Sequence of chain 1.A:
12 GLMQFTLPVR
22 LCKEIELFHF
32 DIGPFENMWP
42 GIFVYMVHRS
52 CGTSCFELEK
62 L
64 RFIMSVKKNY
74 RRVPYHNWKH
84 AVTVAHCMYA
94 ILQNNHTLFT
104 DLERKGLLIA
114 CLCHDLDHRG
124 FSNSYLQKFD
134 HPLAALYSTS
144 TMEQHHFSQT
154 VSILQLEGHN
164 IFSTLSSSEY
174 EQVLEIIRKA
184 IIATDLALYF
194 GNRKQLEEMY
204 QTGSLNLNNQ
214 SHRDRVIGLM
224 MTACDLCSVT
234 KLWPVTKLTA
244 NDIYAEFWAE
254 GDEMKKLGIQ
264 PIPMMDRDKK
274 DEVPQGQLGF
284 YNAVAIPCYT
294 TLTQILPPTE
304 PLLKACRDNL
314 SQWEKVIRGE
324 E

This protein binds this small molecule.
Small molecule (SMILES): OCc1ccn2nc(-c3ccccc3)nc2c1

Binding-site contacts:
Ligand atom C8 contacts residue GLN280 of chain 1.A at 4.3 Å.
Ligand atom N9 contacts residue GLN280 of chain 1.A at 3.1 Å (h-bond).
Ligand atom O17 contacts residue THR239 of chain 1.A at 2.7 Å (h-bond).
Ligand atom C16 contacts residue TYR247 of chain 1.A at 4.2 Å (hydrophobic).
Ligand atom C16 contacts residue PHE283 of chain 1.A at 3.4 Å (hydrophobic).
Ligand atom C10 contacts residue VAL232 of chain 1.A at 4.2 Å (hydrophobic).
Ligand atom N7 contacts residue PHE283 of chain 1.A at 3.6 Å.
Ligand atom C10 contacts residue ALA243 of chain 1.A at 3.8 Å (hydrophobic).
Ligand atom C10 contacts residue THR239 of chain 1.A at 3.6 Å.
Ligand atom C4 contacts residue VAL232 of chain 1.A at 4.1 Å (hydrophobic).
Ligand atom C10 contacts residue THR242 of chain 1.A at 4.0 Å.
Ligand atom C2 contacts residue VAL232 of chain 1.A at 3.9 Å (hydrophobic).
Ligand atom C15 contacts residue PHE283 of chain 1.A at 3.5 Å (hydrophobic).
Ligand atom N9 contacts residue PHE283 of chain 1.A at 4.0 Å.
Ligand atom C5 contacts residue GLN280 of chain 1.A at 3.9 Å.
Ligand atom C4 contacts residue ILE246 of chain 1.A at 3.8 Å (hydrophobic).
Ligand atom C13 contacts residue PHE250 of chain 1.A at 4.3 Å (hydrophobic).
Ligand atom C14 contacts residue PHE283 of chain 1.A at 3.7 Å (hydrophobic).
Ligand atom C2 contacts residue TYR78 of chain 1.A at 4.0 Å (hydrophobic).
Ligand atom O17 contacts residue THR242 of chain 1.A at 4.3 Å.
Ligand atom C2 contacts residue SER231 of chain 1.A at 3.8 Å.
Ligand atom C14 contacts residue MET267 of chain 1.A at 3.6 Å (hydrophobic).
Ligand atom C12 contacts residue PHE250 of chain 1.A at 4.0 Å (hydrophobic).
Ligand atom C5 contacts residue PHE283 of chain 1.A at 4.2 Å (hydrophobic).
Ligand atom C1 contacts residue VAL232 of chain 1.A at 3.8 Å (hydrophobic).
Ligand atom C1 contacts residue ILE246 of chain 1.A at 4.2 Å (hydrophobic).
Ligand atom C3 contacts residue TYR78 of chain 1.A at 3.9 Å (hydrophobic).
Ligand atom C16 contacts residue GLN280 of chain 1.A at 3.7 Å.
Ligand atom O17 contacts residue ALA243 of chain 1.A at 3.5 Å (h-bond).
Ligand atom C16 contacts residue PHE250 of chain 1.A at 4.1 Å (hydrophobic).
Ligand atom C11 contacts residue PHE283 of chain 1.A at 3.4 Å (hydrophobic).
Ligand atom C11 contacts residue PHE250 of chain 1.A at 4.1 Å (hydrophobic).
Ligand atom C10 contacts residue SER231 of chain 1.A at 3.8 Å.
Ligand atom C13 contacts residue PHE283 of chain 1.A at 3.8 Å (hydrophobic).
Ligand atom N6 contacts residue PHE283 of chain 1.A at 4.0 Å.
Ligand atom C12 contacts residue PHE283 of chain 1.A at 3.3 Å (hydrophobic).
Ligand atom C4 contacts residue GLN280 of chain 1.A at 3.8 Å.
Ligand atom C8 contacts residue PHE283 of chain 1.A at 3.6 Å (hydrophobic).
Ligand atom C5 contacts residue ILE246 of chain 1.A at 4.0 Å (hydrophobic).
Ligand atom C15 contacts residue MET267 of chain 1.A at 3.8 Å (hydrophobic).